A protein and the small-molecule ligand that binds it are described below.
Small molecule (SMILES): COc1ccc(C2=Nc3ccc(OC)cc3C2=O)cc1

Binding-site contacts:
Ligand atom O14 contacts residue MET155 of chain 1.B at 4.0 Å.
Ligand atom C18 contacts residue GLY150 of chain 1.B at 3.5 Å.
Ligand atom O12 contacts residue GLY151 of chain 1.B at 3.8 Å.
Ligand atom N9 contacts residue GLY150 of chain 1.B at 3.8 Å.
Ligand atom C19 contacts residue ILE129 of chain 1.A at 3.7 Å (hydrophobic).
Ligand atom O4 contacts residue FAD1 of chain 1.J at 3.0 Å.
Ligand atom C5 contacts residue FAD1 of chain 1.J at 3.4 Å.
Ligand atom N9 contacts residue ILE129 of chain 1.A at 3.6 Å.
Ligand atom C3 contacts residue PHE127 of chain 1.A at 3.9 Å (hydrophobic).
Ligand atom C2 contacts residue PHE179 of chain 1.A at 3.9 Å (hydrophobic).
Ligand atom C17 contacts residue MET155 of chain 1.B at 3.9 Å (hydrophobic).
Ligand atom C20 contacts residue ILE195 of chain 1.B at 3.0 Å (hydrophobic).
Ligand atom C13 contacts residue ILE195 of chain 1.B at 3.6 Å (hydrophobic).
Ligand atom C3 contacts residue FAD1 of chain 1.J at 3.4 Å.
Ligand atom C10 contacts residue GLY151 of chain 1.B at 3.9 Å.
Ligand atom C2 contacts residue FAD1 of chain 1.J at 3.5 Å.
Ligand atom C10 contacts residue ILE129 of chain 1.A at 3.7 Å (hydrophobic).
Ligand atom C19 contacts residue GLY150 of chain 1.B at 3.2 Å.
Ligand atom C7 contacts residue ILE129 of chain 1.A at 4.0 Å (hydrophobic).
Ligand atom C15 contacts residue MET155 of chain 1.B at 3.6 Å (hydrophobic).
Ligand atom C5 contacts residue PHE127 of chain 1.A at 3.8 Å (hydrophobic).
Ligand atom C13 contacts residue MET155 of chain 1.B at 3.8 Å (hydrophobic).
Ligand atom C5 contacts residue TRP106 of chain 1.B at 3.3 Å (hydrophobic).
Ligand atom C18 contacts residue ILE129 of chain 1.A at 3.7 Å (hydrophobic).
Ligand atom C8 contacts residue ILE129 of chain 1.A at 3.5 Å (hydrophobic).
Ligand atom C19 contacts residue ILE195 of chain 1.B at 3.8 Å (hydrophobic).
Ligand atom C11 contacts residue GLY151 of chain 1.B at 3.8 Å.
Ligand atom C6 contacts residue PHE127 of chain 1.A at 3.9 Å (hydrophobic).
Ligand atom O14 contacts residue ILE195 of chain 1.B at 3.4 Å.
Ligand atom C6 contacts residue FAD1 of chain 1.J at 3.4 Å.
Ligand atom C20 contacts residue GLY150 of chain 1.B at 3.9 Å.
Ligand atom C11 contacts residue GLY150 of chain 1.B at 4.0 Å.
Ligand atom O4 contacts residue PHE127 of chain 1.A at 3.5 Å.
Ligand atom C5 contacts residue PHE179 of chain 1.A at 3.7 Å (hydrophobic).
Ligand atom C11 contacts residue ILE129 of chain 1.A at 3.7 Å (hydrophobic).
Ligand atom C1 contacts residue ILE129 of chain 1.A at 3.6 Å (hydrophobic).
Ligand atom C7 contacts residue FAD1 of chain 1.J at 3.7 Å.
Ligand atom C1 contacts residue FAD1 of chain 1.J at 3.7 Å.
Ligand atom C10 contacts residue GLY150 of chain 1.B at 3.5 Å.
Ligand atom C16 contacts residue MET155 of chain 1.B at 3.3 Å (hydrophobic).

Sequence of chain 1.B:
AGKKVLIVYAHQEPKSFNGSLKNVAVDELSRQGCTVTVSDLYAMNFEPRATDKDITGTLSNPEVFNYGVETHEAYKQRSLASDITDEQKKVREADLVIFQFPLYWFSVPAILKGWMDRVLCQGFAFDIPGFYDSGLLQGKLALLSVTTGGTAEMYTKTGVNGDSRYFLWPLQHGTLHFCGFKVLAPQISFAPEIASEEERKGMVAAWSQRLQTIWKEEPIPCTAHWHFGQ

Sequence of chain 1.A:
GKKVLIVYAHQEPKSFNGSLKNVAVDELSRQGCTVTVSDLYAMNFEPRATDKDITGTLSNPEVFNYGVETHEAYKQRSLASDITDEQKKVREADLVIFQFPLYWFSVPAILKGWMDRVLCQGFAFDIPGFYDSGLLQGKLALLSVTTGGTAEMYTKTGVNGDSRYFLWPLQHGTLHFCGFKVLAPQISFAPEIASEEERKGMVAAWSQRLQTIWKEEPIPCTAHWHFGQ